Sequence of chain 1.F:
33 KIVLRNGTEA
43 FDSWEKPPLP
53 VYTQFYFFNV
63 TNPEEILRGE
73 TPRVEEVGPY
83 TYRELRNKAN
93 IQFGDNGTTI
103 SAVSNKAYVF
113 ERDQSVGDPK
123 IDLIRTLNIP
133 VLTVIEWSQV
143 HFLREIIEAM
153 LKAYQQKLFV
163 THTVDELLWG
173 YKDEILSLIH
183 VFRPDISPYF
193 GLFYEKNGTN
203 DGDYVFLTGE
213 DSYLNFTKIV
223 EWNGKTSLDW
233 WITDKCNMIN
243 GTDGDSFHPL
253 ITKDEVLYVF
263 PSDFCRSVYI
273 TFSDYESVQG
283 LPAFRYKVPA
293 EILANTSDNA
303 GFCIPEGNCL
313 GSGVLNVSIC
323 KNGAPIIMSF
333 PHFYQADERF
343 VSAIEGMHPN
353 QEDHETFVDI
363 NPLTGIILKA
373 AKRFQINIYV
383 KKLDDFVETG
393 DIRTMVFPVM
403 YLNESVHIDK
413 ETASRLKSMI

The small molecule below binds the protein below.
Small molecule (SMILES): CC(=O)N[C@H]1[C@H](O[C@H]2[C@H](O)[C@@H](NC(C)=O)CO[C@@H]2CO)O[C@H](CO)[C@@H](O[C@@H]2O[C@H](CO)[C@@H](O)[C@H](O)[C@@H]2O)[C@@H]1O

Binding-site contacts:
Ligand atom C5 contacts residue ASN318 of chain 1.F at 3.6 Å.
Ligand atom O5 contacts residue ASN318 of chain 1.F at 2.3 Å (h-bond).
Ligand atom C6 contacts residue SER320 of chain 1.F at 4.4 Å.
Ligand atom O6 contacts residue SER320 of chain 1.F at 3.5 Å.
Ligand atom C2 contacts residue ASN318 of chain 1.F at 2.4 Å.
Ligand atom C5 contacts residue ILE306 of chain 1.F at 3.9 Å (hydrophobic).
Ligand atom O4 contacts residue ILE306 of chain 1.F at 4.5 Å.
Ligand atom C5 contacts residue SER320 of chain 1.F at 4.1 Å.
Ligand atom C1 contacts residue ILE306 of chain 1.F at 4.1 Å (hydrophobic).
Ligand atom C4 contacts residue ILE306 of chain 1.F at 3.9 Å (hydrophobic).
Ligand atom O5 contacts residue PRO307 of chain 1.F at 4.4 Å.
Ligand atom C6 contacts residue ILE306 of chain 1.F at 3.4 Å (hydrophobic).
Ligand atom C3 contacts residue ASN318 of chain 1.F at 3.8 Å.
Ligand atom C6 contacts residue PRO307 of chain 1.F at 4.1 Å (hydrophobic).
Ligand atom C1 contacts residue ASN318 of chain 1.F at 1.4 Å.
Ligand atom O6 contacts residue ILE321 of chain 1.F at 3.6 Å (h-bond).
Ligand atom C1 contacts residue SER320 of chain 1.F at 3.9 Å.
Ligand atom C8 contacts residue TYR381 of chain 1.F at 3.5 Å (hydrophobic).
Ligand atom C2 contacts residue PRO307 of chain 1.F at 4.4 Å (hydrophobic).
Ligand atom C7 contacts residue ASN318 of chain 1.F at 3.7 Å.
Ligand atom O7 contacts residue PRO307 of chain 1.F at 4.0 Å.
Ligand atom C4 contacts residue ASN318 of chain 1.F at 4.1 Å.
Ligand atom O5 contacts residue SER320 of chain 1.F at 3.8 Å.
Ligand atom O6 contacts residue ILE306 of chain 1.F at 4.1 Å.
Ligand atom O3 contacts residue PRO307 of chain 1.F at 4.2 Å.
Ligand atom N2 contacts residue ASN318 of chain 1.F at 3.0 Å (h-bond).
Ligand atom O5 contacts residue ILE306 of chain 1.F at 3.7 Å.
Ligand atom O7 contacts residue ASN318 of chain 1.F at 4.0 Å.